Sequence of chain 1.C:
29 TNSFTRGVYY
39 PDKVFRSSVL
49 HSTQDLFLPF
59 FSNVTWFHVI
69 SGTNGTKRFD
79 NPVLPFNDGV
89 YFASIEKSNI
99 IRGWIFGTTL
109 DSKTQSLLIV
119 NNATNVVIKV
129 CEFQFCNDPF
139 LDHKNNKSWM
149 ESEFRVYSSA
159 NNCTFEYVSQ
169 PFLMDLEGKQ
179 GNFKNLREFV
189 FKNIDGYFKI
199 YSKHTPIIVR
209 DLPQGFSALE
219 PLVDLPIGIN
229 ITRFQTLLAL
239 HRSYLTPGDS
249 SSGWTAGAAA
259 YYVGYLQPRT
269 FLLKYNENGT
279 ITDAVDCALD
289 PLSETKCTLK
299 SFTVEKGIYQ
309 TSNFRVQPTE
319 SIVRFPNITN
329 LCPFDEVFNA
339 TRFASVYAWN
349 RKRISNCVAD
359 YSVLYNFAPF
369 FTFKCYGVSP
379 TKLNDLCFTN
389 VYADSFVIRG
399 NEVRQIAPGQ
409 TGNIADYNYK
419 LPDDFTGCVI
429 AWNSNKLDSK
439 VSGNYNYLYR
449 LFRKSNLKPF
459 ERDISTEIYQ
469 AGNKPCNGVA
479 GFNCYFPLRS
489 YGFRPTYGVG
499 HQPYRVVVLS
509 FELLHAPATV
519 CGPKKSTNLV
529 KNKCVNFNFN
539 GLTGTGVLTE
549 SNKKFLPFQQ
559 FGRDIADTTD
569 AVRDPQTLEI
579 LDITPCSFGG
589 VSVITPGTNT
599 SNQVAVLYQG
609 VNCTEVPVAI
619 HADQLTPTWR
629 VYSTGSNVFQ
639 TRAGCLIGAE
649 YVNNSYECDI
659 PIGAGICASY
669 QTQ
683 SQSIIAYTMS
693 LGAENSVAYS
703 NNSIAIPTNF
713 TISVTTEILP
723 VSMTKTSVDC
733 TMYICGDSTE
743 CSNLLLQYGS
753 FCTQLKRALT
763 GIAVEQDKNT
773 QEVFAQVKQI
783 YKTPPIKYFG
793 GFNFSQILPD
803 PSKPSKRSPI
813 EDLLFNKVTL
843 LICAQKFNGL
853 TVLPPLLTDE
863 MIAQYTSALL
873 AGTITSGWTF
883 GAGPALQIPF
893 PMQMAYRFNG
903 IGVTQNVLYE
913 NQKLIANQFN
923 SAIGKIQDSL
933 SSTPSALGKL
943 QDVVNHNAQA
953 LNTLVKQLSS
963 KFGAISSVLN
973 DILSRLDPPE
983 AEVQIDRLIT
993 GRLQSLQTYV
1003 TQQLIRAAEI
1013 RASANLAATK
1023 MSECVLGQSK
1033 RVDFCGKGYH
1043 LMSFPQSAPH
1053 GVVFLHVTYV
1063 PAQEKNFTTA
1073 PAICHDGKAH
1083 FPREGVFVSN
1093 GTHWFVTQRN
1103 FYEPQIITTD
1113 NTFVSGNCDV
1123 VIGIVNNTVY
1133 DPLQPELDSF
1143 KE

Binding-site contacts:
Ligand atom C8 contacts residue ASN276 of chain 1.C at 4.4 Å.
Ligand atom C1 contacts residue ASN276 of chain 1.C at 1.4 Å.
Ligand atom C7 contacts residue ASN276 of chain 1.C at 3.2 Å.
Ligand atom O6 contacts residue LYS552 of chain 1.B at 4.3 Å.
Ligand atom C5 contacts residue LYS552 of chain 1.B at 3.5 Å.
Ligand atom C4 contacts residue ASN276 of chain 1.C at 4.2 Å.
Ligand atom O7 contacts residue ASN276 of chain 1.C at 3.2 Å (h-bond).
Ligand atom O5 contacts residue LYS552 of chain 1.B at 2.8 Å (salt-bridge).
Ligand atom C1 contacts residue LYS552 of chain 1.B at 3.6 Å.
Ligand atom C3 contacts residue ASN276 of chain 1.C at 3.8 Å.
Ligand atom N2 contacts residue ASN276 of chain 1.C at 2.9 Å (h-bond).
Ligand atom C6 contacts residue LYS552 of chain 1.B at 3.4 Å.
Ligand atom O5 contacts residue ASN276 of chain 1.C at 2.4 Å (h-bond).
Ligand atom C5 contacts residue ASN276 of chain 1.C at 3.7 Å.
Ligand atom C2 contacts residue ASN276 of chain 1.C at 2.5 Å.

Sequence of chain 1.B:
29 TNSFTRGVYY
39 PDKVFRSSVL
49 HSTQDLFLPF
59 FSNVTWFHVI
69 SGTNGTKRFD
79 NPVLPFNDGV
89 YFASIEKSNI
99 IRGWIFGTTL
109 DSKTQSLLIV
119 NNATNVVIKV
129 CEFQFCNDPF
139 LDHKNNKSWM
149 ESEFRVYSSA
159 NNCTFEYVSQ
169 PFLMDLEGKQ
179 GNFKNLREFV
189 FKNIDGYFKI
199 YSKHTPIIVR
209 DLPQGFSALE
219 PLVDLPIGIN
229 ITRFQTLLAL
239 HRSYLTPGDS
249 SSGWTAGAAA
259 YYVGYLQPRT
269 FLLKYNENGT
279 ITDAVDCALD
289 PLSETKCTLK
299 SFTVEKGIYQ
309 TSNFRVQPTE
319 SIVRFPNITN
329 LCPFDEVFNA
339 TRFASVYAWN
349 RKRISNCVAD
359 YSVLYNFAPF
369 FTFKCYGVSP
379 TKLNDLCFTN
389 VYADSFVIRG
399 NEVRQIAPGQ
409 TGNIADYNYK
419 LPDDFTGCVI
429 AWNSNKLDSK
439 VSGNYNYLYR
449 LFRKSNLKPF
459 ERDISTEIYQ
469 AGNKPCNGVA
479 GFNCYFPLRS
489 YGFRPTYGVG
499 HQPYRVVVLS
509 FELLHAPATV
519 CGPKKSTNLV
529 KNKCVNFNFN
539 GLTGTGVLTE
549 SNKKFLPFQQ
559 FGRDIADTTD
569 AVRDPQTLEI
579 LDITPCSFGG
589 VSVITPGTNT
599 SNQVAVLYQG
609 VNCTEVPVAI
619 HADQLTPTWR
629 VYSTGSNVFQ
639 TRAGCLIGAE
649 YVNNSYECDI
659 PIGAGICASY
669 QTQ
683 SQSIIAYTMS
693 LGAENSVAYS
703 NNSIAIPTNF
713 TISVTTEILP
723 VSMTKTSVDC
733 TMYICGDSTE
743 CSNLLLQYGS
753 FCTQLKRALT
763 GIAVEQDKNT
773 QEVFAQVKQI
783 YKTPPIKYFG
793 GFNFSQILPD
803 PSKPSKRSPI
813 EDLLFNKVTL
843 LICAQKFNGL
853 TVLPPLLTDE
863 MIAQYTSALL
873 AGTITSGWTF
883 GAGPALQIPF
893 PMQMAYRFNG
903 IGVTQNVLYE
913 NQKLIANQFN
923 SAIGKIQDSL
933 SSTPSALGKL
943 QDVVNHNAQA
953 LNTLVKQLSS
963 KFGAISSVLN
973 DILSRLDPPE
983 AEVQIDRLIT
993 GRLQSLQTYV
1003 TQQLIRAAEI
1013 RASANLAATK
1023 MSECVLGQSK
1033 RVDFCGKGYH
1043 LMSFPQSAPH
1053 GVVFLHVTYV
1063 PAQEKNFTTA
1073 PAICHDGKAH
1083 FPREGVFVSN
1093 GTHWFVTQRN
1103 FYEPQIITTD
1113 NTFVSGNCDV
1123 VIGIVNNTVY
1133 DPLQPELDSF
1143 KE

This small molecule binds to this protein.
Small molecule (SMILES): CC(=O)N[C@@H]1[C@@H](O)[C@H](O)[C@@H](CO)O[C@H]1O